Sequence of chain 1.C:
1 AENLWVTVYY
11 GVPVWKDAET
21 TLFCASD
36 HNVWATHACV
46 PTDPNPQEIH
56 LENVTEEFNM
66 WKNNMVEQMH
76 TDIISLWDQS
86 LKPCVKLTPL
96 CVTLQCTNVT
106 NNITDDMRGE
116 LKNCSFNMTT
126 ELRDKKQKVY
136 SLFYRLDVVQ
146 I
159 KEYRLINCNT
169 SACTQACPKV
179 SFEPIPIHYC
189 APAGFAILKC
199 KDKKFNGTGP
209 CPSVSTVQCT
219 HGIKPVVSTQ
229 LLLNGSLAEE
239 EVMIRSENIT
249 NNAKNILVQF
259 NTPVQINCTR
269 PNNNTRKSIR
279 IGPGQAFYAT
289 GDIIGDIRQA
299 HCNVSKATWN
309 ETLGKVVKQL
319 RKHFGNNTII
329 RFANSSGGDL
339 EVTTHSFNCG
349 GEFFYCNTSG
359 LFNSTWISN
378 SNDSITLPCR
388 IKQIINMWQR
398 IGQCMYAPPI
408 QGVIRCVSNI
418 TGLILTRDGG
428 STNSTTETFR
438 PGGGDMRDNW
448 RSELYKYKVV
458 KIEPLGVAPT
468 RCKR

Sequence of chain 1.E:
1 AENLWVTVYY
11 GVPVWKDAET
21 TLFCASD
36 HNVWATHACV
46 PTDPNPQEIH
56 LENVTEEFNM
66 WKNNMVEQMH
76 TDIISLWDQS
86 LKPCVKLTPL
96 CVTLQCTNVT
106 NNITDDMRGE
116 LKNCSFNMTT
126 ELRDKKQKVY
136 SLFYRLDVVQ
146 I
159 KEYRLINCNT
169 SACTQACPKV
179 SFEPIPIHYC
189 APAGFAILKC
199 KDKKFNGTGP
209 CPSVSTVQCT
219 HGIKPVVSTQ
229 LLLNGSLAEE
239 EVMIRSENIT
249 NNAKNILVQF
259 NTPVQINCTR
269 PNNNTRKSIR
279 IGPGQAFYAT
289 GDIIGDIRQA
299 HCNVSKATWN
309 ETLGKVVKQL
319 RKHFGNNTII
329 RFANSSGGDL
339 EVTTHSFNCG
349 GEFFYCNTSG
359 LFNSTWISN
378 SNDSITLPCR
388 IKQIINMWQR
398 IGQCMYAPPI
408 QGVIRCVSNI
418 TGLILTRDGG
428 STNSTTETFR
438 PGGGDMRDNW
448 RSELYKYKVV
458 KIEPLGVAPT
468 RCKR

Binding-site contacts:
Ligand atom C6 contacts residue ARG162 of chain 1.C at 4.4 Å.
Ligand atom C1 contacts residue ASN167 of chain 1.C at 1.4 Å.
Ligand atom C2 contacts residue ASN167 of chain 1.C at 2.5 Å.
Ligand atom C4 contacts residue ASN167 of chain 1.C at 4.2 Å.
Ligand atom O7 contacts residue ASN167 of chain 1.C at 3.3 Å (h-bond).
Ligand atom C1 contacts residue ARG162 of chain 1.C at 3.8 Å.
Ligand atom O7 contacts residue ARG278 of chain 1.E at 2.7 Å (salt-bridge).
Ligand atom O6 contacts residue ARG162 of chain 1.C at 3.7 Å.
Ligand atom C8 contacts residue ASN167 of chain 1.C at 3.5 Å.
Ligand atom N2 contacts residue THR168 of chain 1.C at 4.3 Å.
Ligand atom C3 contacts residue ASN167 of chain 1.C at 3.8 Å.
Ligand atom C7 contacts residue ARG278 of chain 1.E at 3.3 Å.
Ligand atom O6 contacts residue VAL144 of chain 1.C at 4.5 Å.
Ligand atom O5 contacts residue ASN167 of chain 1.C at 2.4 Å (h-bond).
Ligand atom O5 contacts residue ARG162 of chain 1.C at 3.3 Å (salt-bridge).
Ligand atom C8 contacts residue ARG278 of chain 1.E at 3.5 Å.
Ligand atom C5 contacts residue ASN167 of chain 1.C at 3.7 Å.
Ligand atom C5 contacts residue ARG162 of chain 1.C at 4.3 Å.
Ligand atom C7 contacts residue ASN167 of chain 1.C at 3.3 Å.
Ligand atom N2 contacts residue ASN167 of chain 1.C at 2.9 Å (h-bond).
Ligand atom N2 contacts residue ARG278 of chain 1.E at 4.5 Å.

The small molecule below binds the protein below.
Small molecule (SMILES): CC(=O)N[C@@H]1[C@@H](O)[C@H](O)[C@@H](CO)O[C@H]1O